Sequence of chain 1.A:
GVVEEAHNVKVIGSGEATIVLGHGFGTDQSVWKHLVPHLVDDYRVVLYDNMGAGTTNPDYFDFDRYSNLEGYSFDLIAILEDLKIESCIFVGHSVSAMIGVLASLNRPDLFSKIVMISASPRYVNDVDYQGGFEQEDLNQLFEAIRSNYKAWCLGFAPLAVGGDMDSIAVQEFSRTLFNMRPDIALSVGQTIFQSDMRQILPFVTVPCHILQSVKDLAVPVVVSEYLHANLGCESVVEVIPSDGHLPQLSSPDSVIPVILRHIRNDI

Binding-site contacts:
Ligand atom C02 contacts residue PHE194 of chain 1.A at 3.8 Å (hydrophobic).
Ligand atom O01 contacts residue LEU139 of chain 1.A at 3.7 Å.
Ligand atom C06 contacts residue LEU139 of chain 1.A at 3.9 Å (hydrophobic).
Ligand atom C02 contacts residue PHE134 of chain 1.A at 3.7 Å (hydrophobic).
Ligand atom O09 contacts residue HIS246 of chain 1.A at 3.6 Å.
Ligand atom C08 contacts residue PHE194 of chain 1.A at 3.9 Å (hydrophobic).
Ligand atom C02 contacts residue PHE157 of chain 1.A at 4.3 Å (hydrophobic).
Ligand atom C11 contacts residue PHE194 of chain 1.A at 3.8 Å (hydrophobic).
Ligand atom C07 contacts residue ALA219 of chain 1.A at 3.6 Å (hydrophobic).
Ligand atom O09 contacts residue PHE157 of chain 1.A at 4.0 Å.
Ligand atom O10 contacts residue ALA219 of chain 1.A at 4.3 Å.
Ligand atom C03 contacts residue PHE157 of chain 1.A at 4.0 Å (hydrophobic).
Ligand atom C02 contacts residue LEU142 of chain 1.A at 3.6 Å (hydrophobic).
Ligand atom C11 contacts residue ALA219 of chain 1.A at 4.0 Å (hydrophobic).
Ligand atom C05 contacts residue PHE134 of chain 1.A at 4.1 Å (hydrophobic).
Ligand atom O10 contacts residue PHE194 of chain 1.A at 3.9 Å.
Ligand atom C04 contacts residue PHE194 of chain 1.A at 3.5 Å (hydrophobic).
Ligand atom C06 contacts residue TYR124 of chain 1.A at 4.1 Å (hydrophobic).
Ligand atom C03 contacts residue PHE194 of chain 1.A at 3.6 Å (hydrophobic).
Ligand atom C08 contacts residue PHE157 of chain 1.A at 4.0 Å (hydrophobic).
Ligand atom O01 contacts residue PHE134 of chain 1.A at 3.2 Å.
Ligand atom C04 contacts residue ALA219 of chain 1.A at 3.6 Å (hydrophobic).
Ligand atom C05 contacts residue ALA219 of chain 1.A at 4.1 Å (hydrophobic).
Ligand atom C11 contacts residue SER95 of chain 1.A at 3.9 Å.
Ligand atom O10 contacts residue PHE157 of chain 1.A at 2.9 Å.
Ligand atom C06 contacts residue PHE194 of chain 1.A at 3.6 Å (hydrophobic).
Ligand atom O01 contacts residue LEU142 of chain 1.A at 3.9 Å.
Ligand atom C07 contacts residue TYR124 of chain 1.A at 4.4 Å (hydrophobic).
Ligand atom C08 contacts residue HIS246 of chain 1.A at 4.4 Å.
Ligand atom O01 contacts residue PHE194 of chain 1.A at 3.7 Å.
Ligand atom C08 contacts residue ALA219 of chain 1.A at 4.0 Å (hydrophobic).
Ligand atom C07 contacts residue PHE194 of chain 1.A at 3.5 Å (hydrophobic).
Ligand atom C06 contacts residue PHE134 of chain 1.A at 3.5 Å (hydrophobic).
Ligand atom C04 contacts residue TYR124 of chain 1.A at 4.4 Å (hydrophobic).
Ligand atom C05 contacts residue PHE194 of chain 1.A at 3.5 Å (hydrophobic).
Ligand atom C03 contacts residue ALA219 of chain 1.A at 4.0 Å (hydrophobic).
Ligand atom C05 contacts residue TYR124 of chain 1.A at 3.5 Å (hydrophobic).
Ligand atom C11 contacts residue TYR124 of chain 1.A at 3.5 Å (hydrophobic).
Ligand atom C03 contacts residue PHE134 of chain 1.A at 4.4 Å (hydrophobic).
Ligand atom C11 contacts residue HIS246 of chain 1.A at 4.0 Å.

The small molecule below binds the protein below.
Small molecule (SMILES): Cc1c2ccocc-2oc1=O